Sequence of chain 1.A:
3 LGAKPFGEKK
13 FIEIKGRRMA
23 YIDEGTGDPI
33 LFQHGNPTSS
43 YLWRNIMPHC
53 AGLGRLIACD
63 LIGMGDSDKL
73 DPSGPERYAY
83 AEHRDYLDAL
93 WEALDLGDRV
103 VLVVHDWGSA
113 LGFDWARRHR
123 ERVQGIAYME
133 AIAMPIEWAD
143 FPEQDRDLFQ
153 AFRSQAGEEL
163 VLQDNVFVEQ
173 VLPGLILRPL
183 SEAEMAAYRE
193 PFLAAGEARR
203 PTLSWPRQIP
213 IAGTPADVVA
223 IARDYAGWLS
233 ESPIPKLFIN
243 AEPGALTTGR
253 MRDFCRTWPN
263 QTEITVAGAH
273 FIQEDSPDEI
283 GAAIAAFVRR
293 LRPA

Binding-site contacts:
Ligand atom C2 contacts residue HIS272 of chain 1.A at 3.9 Å.
Ligand atom CL5 contacts residue HIS272 of chain 1.A at 4.0 Å.
Ligand atom C3 contacts residue HIS272 of chain 1.A at 3.9 Å.
Ligand atom C2 contacts residue LEU177 of chain 1.A at 3.9 Å (hydrophobic).
Ligand atom C2 contacts residue PHE169 of chain 1.A at 4.0 Å (hydrophobic).
Ligand atom C4 contacts residue PHE151 of chain 1.A at 3.9 Å (hydrophobic).
Ligand atom CL1 contacts residue PHE151 of chain 1.A at 4.1 Å.
Ligand atom CL1 contacts residue LEU248 of chain 1.A at 4.4 Å.
Ligand atom O1 contacts residue ASN38 of chain 1.A at 3.9 Å.
Ligand atom C2 contacts residue VAL173 of chain 1.A at 4.0 Å (hydrophobic).
Ligand atom O1 contacts residue PHE151 of chain 1.A at 4.4 Å.
Ligand atom C4 contacts residue PHE143 of chain 1.A at 4.0 Å (hydrophobic).
Ligand atom O1 contacts residue PHE273 of chain 1.A at 3.8 Å.
Ligand atom CL1 contacts residue ASP108 of chain 1.A at 3.6 Å.
Ligand atom CL5 contacts residue ALA247 of chain 1.A at 3.4 Å.
Ligand atom C2 contacts residue PHE151 of chain 1.A at 3.5 Å (hydrophobic).
Ligand atom O1 contacts residue PHE169 of chain 1.A at 3.7 Å.
Ligand atom CL1 contacts residue HIS272 of chain 1.A at 4.4 Å.
Ligand atom C3 contacts residue LEU177 of chain 1.A at 4.4 Å (hydrophobic).
Ligand atom O1 contacts residue ASP108 of chain 1.A at 3.9 Å.
Ligand atom CL5 contacts residue LEU177 of chain 1.A at 4.2 Å.
Ligand atom C3 contacts residue ASP108 of chain 1.A at 4.4 Å.
Ligand atom O1 contacts residue HIS272 of chain 1.A at 3.4 Å.
Ligand atom C4 contacts residue PRO144 of chain 1.A at 4.4 Å (hydrophobic).
Ligand atom CL5 contacts residue PRO144 of chain 1.A at 3.6 Å.
Ligand atom C3 contacts residue PHE151 of chain 1.A at 4.1 Å (hydrophobic).
Ligand atom C4 contacts residue LEU177 of chain 1.A at 4.0 Å (hydrophobic).
Ligand atom CL5 contacts residue LEU248 of chain 1.A at 3.8 Å.

The protein below binds the small molecule below.
Small molecule (SMILES): OC[C@H](Cl)CCl